A small-molecule ligand and the protein it binds are described below.
Small molecule (SMILES): COc1cc(-c2ccccc2)nc(N)n1

Sequence of chain 1.A:
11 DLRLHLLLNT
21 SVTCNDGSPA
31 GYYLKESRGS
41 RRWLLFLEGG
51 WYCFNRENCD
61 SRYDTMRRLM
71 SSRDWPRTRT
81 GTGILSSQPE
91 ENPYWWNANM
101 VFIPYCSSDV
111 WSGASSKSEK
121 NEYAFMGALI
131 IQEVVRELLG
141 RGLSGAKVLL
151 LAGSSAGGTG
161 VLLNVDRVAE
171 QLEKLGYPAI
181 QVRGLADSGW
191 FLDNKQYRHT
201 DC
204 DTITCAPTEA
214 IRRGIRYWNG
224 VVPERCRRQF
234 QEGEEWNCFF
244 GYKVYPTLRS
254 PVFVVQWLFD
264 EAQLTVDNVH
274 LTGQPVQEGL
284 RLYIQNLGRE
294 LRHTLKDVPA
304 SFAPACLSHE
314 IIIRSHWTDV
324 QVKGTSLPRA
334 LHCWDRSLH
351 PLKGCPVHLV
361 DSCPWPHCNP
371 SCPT

Binding-site contacts:
Ligand atom N06 contacts residue PHE191 of chain 1.A at 3.0 Å.
Ligand atom C03 contacts residue PHE191 of chain 1.A at 4.0 Å (hydrophobic).
Ligand atom C14 contacts residue PHE242 of chain 1.A at 3.4 Å (hydrophobic).
Ligand atom C12 contacts residue TYR52 of chain 1.A at 4.0 Å (hydrophobic).
Ligand atom C12 contacts residue ILE214 of chain 1.A at 3.5 Å (hydrophobic).
Ligand atom C14 contacts residue PHE243 of chain 1.A at 4.1 Å (hydrophobic).
Ligand atom C04 contacts residue PHE191 of chain 1.A at 4.1 Å (hydrophobic).
Ligand atom C01 contacts residue ALA156 of chain 1.A at 3.9 Å (hydrophobic).
Ligand atom C12 contacts residue PHE243 of chain 1.A at 4.1 Å (hydrophobic).
Ligand atom C10 contacts residue PHE191 of chain 1.A at 4.0 Å (hydrophobic).
Ligand atom C07 contacts residue PHE191 of chain 1.A at 3.0 Å (hydrophobic).
Ligand atom C11 contacts residue TYR52 of chain 1.A at 3.7 Å (hydrophobic).
Ligand atom C07 contacts residue SER155 of chain 1.A at 3.7 Å.
Ligand atom C12 contacts residue PRO210 of chain 1.A at 3.3 Å (hydrophobic).
Ligand atom C04 contacts residue TYR52 of chain 1.A at 3.8 Å (hydrophobic).
Ligand atom C15 contacts residue THR159 of chain 1.A at 4.2 Å.
Ligand atom C01 contacts residue SER155 of chain 1.A at 3.8 Å.
Ligand atom N08 contacts residue PHE191 of chain 1.A at 3.7 Å.
Ligand atom C04 contacts residue TRP51 of chain 1.A at 3.8 Å (hydrophobic).
Ligand atom C07 contacts residue THR159 of chain 1.A at 3.2 Å.
Ligand atom N08 contacts residue SER155 of chain 1.A at 3.6 Å.
Ligand atom C15 contacts residue PHE191 of chain 1.A at 3.7 Å (hydrophobic).
Ligand atom C15 contacts residue PHE242 of chain 1.A at 4.0 Å (hydrophobic).
Ligand atom C07 contacts residue ALA156 of chain 1.A at 3.4 Å (hydrophobic).
Ligand atom N09 contacts residue PHE191 of chain 1.A at 3.2 Å.
Ligand atom O02 contacts residue TRP51 of chain 1.A at 3.1 Å.
Ligand atom N09 contacts residue SER155 of chain 1.A at 2.5 Å (h-bond).
Ligand atom N09 contacts residue ALA156 of chain 1.A at 3.1 Å.
Ligand atom C05 contacts residue PHE191 of chain 1.A at 3.6 Å (hydrophobic).
Ligand atom C03 contacts residue TRP51 of chain 1.A at 3.9 Å (hydrophobic).
Ligand atom C11 contacts residue PRO210 of chain 1.A at 4.1 Å (hydrophobic).
Ligand atom C13 contacts residue PRO210 of chain 1.A at 4.2 Å (hydrophobic).
Ligand atom N08 contacts residue ALA156 of chain 1.A at 3.2 Å (h-bond).
Ligand atom N06 contacts residue THR159 of chain 1.A at 3.3 Å (h-bond).
Ligand atom N09 contacts residue THR159 of chain 1.A at 2.2 Å (h-bond).
Ligand atom C13 contacts residue PHE243 of chain 1.A at 3.3 Å (hydrophobic).
Ligand atom N09 contacts residue GLY189 of chain 1.A at 3.7 Å.
Ligand atom C11 contacts residue ILE214 of chain 1.A at 4.2 Å (hydrophobic).
Ligand atom C01 contacts residue TRP51 of chain 1.A at 3.6 Å (hydrophobic).
Ligand atom C13 contacts residue ILE214 of chain 1.A at 3.6 Å (hydrophobic).